Binding-site contacts:
Ligand atom C5 contacts residue ARG351 of chain 1.E at 4.3 Å.
Ligand atom C8 contacts residue SER295 of chain 1.E at 3.8 Å.
Ligand atom C2 contacts residue ASN298 of chain 1.E at 2.4 Å.
Ligand atom C2 contacts residue GLU294 of chain 1.E at 3.6 Å.
Ligand atom C8 contacts residue ASN298 of chain 1.E at 4.3 Å.
Ligand atom C6 contacts residue ARG351 of chain 1.E at 4.0 Å.
Ligand atom C7 contacts residue ASN298 of chain 1.E at 3.2 Å.
Ligand atom O7 contacts residue ASN298 of chain 1.E at 3.1 Å (h-bond).
Ligand atom O5 contacts residue GLN302 of chain 1.E at 4.3 Å.
Ligand atom C5 contacts residue ASN298 of chain 1.E at 3.7 Å.
Ligand atom O7 contacts residue ASN350 of chain 1.E at 4.1 Å.
Ligand atom C4 contacts residue ASN298 of chain 1.E at 4.2 Å.
Ligand atom C8 contacts residue GLU294 of chain 1.E at 3.3 Å.
Ligand atom C8 contacts residue ARG370 of chain 1.E at 4.1 Å.
Ligand atom C3 contacts residue GLU294 of chain 1.E at 3.5 Å.
Ligand atom N2 contacts residue ASN298 of chain 1.E at 2.8 Å (h-bond).
Ligand atom O5 contacts residue ASN298 of chain 1.E at 2.4 Å (h-bond).
Ligand atom C8 contacts residue THR369 of chain 1.E at 3.5 Å.
Ligand atom C7 contacts residue GLU294 of chain 1.E at 3.4 Å.
Ligand atom N2 contacts residue GLU294 of chain 1.E at 2.6 Å (salt-bridge).
Ligand atom C7 contacts residue SER295 of chain 1.E at 4.3 Å.
Ligand atom C1 contacts residue ASN298 of chain 1.E at 1.4 Å.
Ligand atom C3 contacts residue ASN298 of chain 1.E at 3.8 Å.
Ligand atom O3 contacts residue GLU294 of chain 1.E at 3.5 Å (salt-bridge).
Ligand atom O7 contacts residue ARG351 of chain 1.E at 4.1 Å.
Ligand atom C1 contacts residue GLU294 of chain 1.E at 4.3 Å.

A protein and the small-molecule ligand that binds it are described below.
Small molecule (SMILES): CC(=O)N[C@H]1[C@H](O[C@H]2[C@H](O)[C@@H](NC(C)=O)CO[C@@H]2CO)O[C@H](CO)[C@@H](O)[C@@H]1O

Sequence of chain 1.E:
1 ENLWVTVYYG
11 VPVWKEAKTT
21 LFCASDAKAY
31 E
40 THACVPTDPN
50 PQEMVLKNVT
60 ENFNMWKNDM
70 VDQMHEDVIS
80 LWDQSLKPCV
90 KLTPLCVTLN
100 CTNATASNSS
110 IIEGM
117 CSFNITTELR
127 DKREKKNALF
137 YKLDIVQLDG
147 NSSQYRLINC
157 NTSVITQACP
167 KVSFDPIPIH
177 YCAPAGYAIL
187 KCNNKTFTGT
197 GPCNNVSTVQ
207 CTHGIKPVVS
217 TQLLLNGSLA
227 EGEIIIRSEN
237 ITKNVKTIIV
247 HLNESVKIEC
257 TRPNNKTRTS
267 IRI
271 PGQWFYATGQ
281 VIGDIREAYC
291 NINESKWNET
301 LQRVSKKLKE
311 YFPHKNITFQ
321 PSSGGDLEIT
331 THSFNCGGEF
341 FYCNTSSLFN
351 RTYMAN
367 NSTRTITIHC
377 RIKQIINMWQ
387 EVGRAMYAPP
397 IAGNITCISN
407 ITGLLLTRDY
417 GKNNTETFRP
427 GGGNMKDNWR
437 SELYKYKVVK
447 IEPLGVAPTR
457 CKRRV